Sequence of chain 2.C:
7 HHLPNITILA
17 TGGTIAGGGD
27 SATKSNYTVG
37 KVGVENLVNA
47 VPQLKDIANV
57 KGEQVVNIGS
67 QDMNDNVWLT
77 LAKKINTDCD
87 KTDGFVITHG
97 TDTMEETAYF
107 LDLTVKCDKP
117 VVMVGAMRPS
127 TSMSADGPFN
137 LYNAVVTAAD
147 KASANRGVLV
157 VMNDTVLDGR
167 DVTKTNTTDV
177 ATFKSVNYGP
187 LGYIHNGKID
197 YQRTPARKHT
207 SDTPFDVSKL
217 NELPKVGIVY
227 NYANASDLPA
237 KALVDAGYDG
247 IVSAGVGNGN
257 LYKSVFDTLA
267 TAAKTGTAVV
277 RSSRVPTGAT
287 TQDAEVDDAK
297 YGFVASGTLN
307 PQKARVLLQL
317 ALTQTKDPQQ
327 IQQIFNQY

Binding-site contacts:
Ligand atom N contacts residue GLN67 of chain 2.D at 2.8 Å (h-bond).
Ligand atom OXT contacts residue GLN67 of chain 2.D at 3.7 Å.
Ligand atom OD2 contacts residue GLY96 of chain 2.D at 3.2 Å.
Ligand atom O contacts residue THR97 of chain 2.D at 3.3 Å (h-bond).
Ligand atom CA contacts residue GLN67 of chain 2.D at 3.8 Å.
Ligand atom OD1 contacts residue ALA122 of chain 2.D at 3.2 Å (h-bond).
Ligand atom OD2 contacts residue ALA122 of chain 2.D at 3.9 Å.
Ligand atom N contacts residue ASP98 of chain 2.D at 2.8 Å (salt-bridge).
Ligand atom OD1 contacts residue THR20 of chain 2.D at 3.2 Å (h-bond).
Ligand atom OXT contacts residue VAL35 of chain 2.D at 3.5 Å.
Ligand atom OXT contacts residue GLY65 of chain 2.D at 3.4 Å.
Ligand atom CG contacts residue THR97 of chain 2.D at 3.1 Å.
Ligand atom CB contacts residue ASP98 of chain 2.D at 3.5 Å.
Ligand atom C contacts residue SER66 of chain 2.D at 3.5 Å.
Ligand atom OD2 contacts residue THR20 of chain 2.D at 2.9 Å (h-bond).
Ligand atom C contacts residue GLY96 of chain 2.D at 3.5 Å.
Ligand atom OD1 contacts residue THR97 of chain 2.D at 2.7 Å (h-bond).
Ligand atom C contacts residue THR97 of chain 2.D at 3.9 Å.
Ligand atom OXT contacts residue THR20 of chain 2.D at 4.0 Å.
Ligand atom CA contacts residue THR20 of chain 2.D at 3.4 Å.
Ligand atom CB contacts residue THR20 of chain 2.D at 3.2 Å.
Ligand atom CA contacts residue GLU291 of chain 2.C at 3.5 Å.
Ligand atom C contacts residue GLN67 of chain 2.D at 3.6 Å.
Ligand atom CG contacts residue ALA122 of chain 2.D at 3.9 Å (hydrophobic).
Ligand atom CB contacts residue THR97 of chain 2.D at 3.7 Å.
Ligand atom O contacts residue SER66 of chain 2.D at 2.6 Å (h-bond).
Ligand atom N contacts residue GLU291 of chain 2.C at 2.8 Å (salt-bridge).
Ligand atom O contacts residue ASP98 of chain 2.D at 3.0 Å (salt-bridge).
Ligand atom OD2 contacts residue THR97 of chain 2.D at 2.9 Å (h-bond).
Ligand atom O contacts residue GLN67 of chain 2.D at 3.9 Å.
Ligand atom CG contacts residue THR20 of chain 2.D at 2.9 Å.
Ligand atom OD2 contacts residue GLY19 of chain 2.D at 3.9 Å.
Ligand atom CB contacts residue GLU291 of chain 2.C at 3.7 Å.
Ligand atom O contacts residue GLY96 of chain 2.D at 3.3 Å.
Ligand atom OXT contacts residue SER66 of chain 2.D at 2.7 Å (h-bond).
Ligand atom OXT contacts residue GLY19 of chain 2.D at 3.3 Å.
Ligand atom N contacts residue ASN256 of chain 2.C at 3.6 Å (h-bond).
Ligand atom C contacts residue ASP98 of chain 2.D at 3.9 Å.
Ligand atom CA contacts residue ASP98 of chain 2.D at 3.8 Å.
Ligand atom OXT contacts residue GLY96 of chain 2.D at 3.2 Å.

This protein binds this small molecule.
Small molecule (SMILES): N[C@@H](CC(=O)O)C(=O)O

Sequence of chain 2.D:
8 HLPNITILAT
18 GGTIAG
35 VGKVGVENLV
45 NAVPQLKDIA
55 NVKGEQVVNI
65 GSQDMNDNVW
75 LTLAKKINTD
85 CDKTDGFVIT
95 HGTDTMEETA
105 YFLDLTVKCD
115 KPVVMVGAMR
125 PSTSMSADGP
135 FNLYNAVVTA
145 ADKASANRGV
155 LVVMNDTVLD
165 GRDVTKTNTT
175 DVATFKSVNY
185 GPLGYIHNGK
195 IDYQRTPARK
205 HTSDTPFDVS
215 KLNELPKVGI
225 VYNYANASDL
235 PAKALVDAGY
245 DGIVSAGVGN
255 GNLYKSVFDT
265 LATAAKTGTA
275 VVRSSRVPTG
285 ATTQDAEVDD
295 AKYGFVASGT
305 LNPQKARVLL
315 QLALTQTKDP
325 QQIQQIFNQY